Binding-site contacts:
Ligand atom O7 contacts residue GLN258 of chain 1.E at 3.2 Å.
Ligand atom O3 contacts residue ASN261 of chain 1.E at 3.9 Å.
Ligand atom C5 contacts residue THR263 of chain 1.E at 3.4 Å.
Ligand atom O5 contacts residue THR263 of chain 1.E at 2.9 Å (h-bond).
Ligand atom C7 contacts residue GLN258 of chain 1.E at 3.9 Å.
Ligand atom C6 contacts residue THR263 of chain 1.E at 3.7 Å.
Ligand atom O6 contacts residue THR263 of chain 1.E at 3.5 Å (h-bond).
Ligand atom C7 contacts residue ASN261 of chain 1.E at 3.5 Å.
Ligand atom N2 contacts residue ASN261 of chain 1.E at 3.3 Å (h-bond).
Ligand atom C1 contacts residue THR263 of chain 1.E at 3.4 Å.
Ligand atom C4 contacts residue ASN261 of chain 1.E at 4.2 Å.
Ligand atom O7 contacts residue ASN261 of chain 1.E at 3.1 Å (h-bond).
Ligand atom O5 contacts residue CYS264 of chain 1.E at 3.6 Å.
Ligand atom C5 contacts residue CYS264 of chain 1.E at 4.3 Å (hydrophobic).
Ligand atom C5 contacts residue ASN261 of chain 1.E at 3.6 Å.
Ligand atom C2 contacts residue ASN261 of chain 1.E at 2.4 Å.
Ligand atom C3 contacts residue ASN261 of chain 1.E at 3.6 Å.
Ligand atom C6 contacts residue CYS264 of chain 1.E at 3.9 Å (hydrophobic).
Ligand atom O3 contacts residue CYS264 of chain 1.E at 3.7 Å.
Ligand atom C1 contacts residue ASN261 of chain 1.E at 1.4 Å.
Ligand atom C8 contacts residue GLN258 of chain 1.E at 4.2 Å.
Ligand atom O5 contacts residue ASN261 of chain 1.E at 2.3 Å (h-bond).

This protein binds this small molecule.
Small molecule (SMILES): CC(=O)N[C@@H]1[C@@H](O)[C@H](O)[C@@H](CO)O[C@H]1O

Sequence of chain 1.E:
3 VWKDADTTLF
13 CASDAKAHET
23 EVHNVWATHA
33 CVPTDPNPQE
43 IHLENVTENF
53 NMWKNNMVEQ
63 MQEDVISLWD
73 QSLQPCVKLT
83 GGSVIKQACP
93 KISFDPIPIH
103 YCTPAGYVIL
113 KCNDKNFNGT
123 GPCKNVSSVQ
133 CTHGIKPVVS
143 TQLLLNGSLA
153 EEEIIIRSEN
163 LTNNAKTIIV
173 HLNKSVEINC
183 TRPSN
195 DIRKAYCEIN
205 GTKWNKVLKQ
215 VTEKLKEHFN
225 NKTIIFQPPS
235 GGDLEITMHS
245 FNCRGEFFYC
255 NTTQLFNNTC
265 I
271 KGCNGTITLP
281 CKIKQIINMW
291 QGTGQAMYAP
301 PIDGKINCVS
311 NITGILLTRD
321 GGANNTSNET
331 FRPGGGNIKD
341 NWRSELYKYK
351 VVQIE